Binding-site contacts:
Ligand atom N2 contacts residue VAL32 of chain 1.A at 3.6 Å.
Ligand atom C6 contacts residue VAL7 of chain 1.A at 3.9 Å (hydrophobic).
Ligand atom N5 contacts residue ALA8 of chain 1.A at 3.5 Å (h-bond).
Ligand atom C1 contacts residue ASP28 of chain 1.A at 3.6 Å.
Ligand atom C20 contacts residue LEU29 of chain 1.A at 3.9 Å (hydrophobic).
Ligand atom C15 contacts residue ILE51 of chain 1.A at 3.9 Å (hydrophobic).
Ligand atom N4 contacts residue THR112 of chain 1.A at 3.8 Å.
Ligand atom N7 contacts residue LEU6 of chain 1.A at 2.8 Å (h-bond).
Ligand atom C20 contacts residue ILE51 of chain 1.A at 4.0 Å (hydrophobic).
Ligand atom N4 contacts residue ALA8 of chain 1.A at 3.5 Å (h-bond).
Ligand atom C12 contacts residue LEU21 of chain 1.A at 3.6 Å (hydrophobic).
Ligand atom C11 contacts residue LEU21 of chain 1.A at 3.9 Å (hydrophobic).
Ligand atom N2 contacts residue ASP28 of chain 1.A at 2.7 Å (salt-bridge).
Ligand atom N7 contacts residue VAL7 of chain 1.A at 3.9 Å.
Ligand atom N5 contacts residue PHE93 of chain 1.A at 4.0 Å.
Ligand atom C14 contacts residue GLN20 of chain 1.A at 4.0 Å.
Ligand atom C6 contacts residue LEU6 of chain 1.A at 3.6 Å (hydrophobic).
Ligand atom C3 contacts residue ALA8 of chain 1.A at 3.5 Å (hydrophobic).
Ligand atom N4 contacts residue VAL7 of chain 1.A at 3.5 Å.
Ligand atom C6 contacts residue PHE93 of chain 1.A at 3.5 Å (hydrophobic).
Ligand atom O19 contacts residue ILE51 of chain 1.A at 3.7 Å.
Ligand atom N5 contacts residue VAL7 of chain 1.A at 3.3 Å.
Ligand atom C21 contacts residue PHE93 of chain 1.A at 3.8 Å (hydrophobic).
Ligand atom O13 contacts residue SER50 of chain 1.A at 3.4 Å (h-bond).
Ligand atom C8 contacts residue PHE93 of chain 1.A at 3.8 Å (hydrophobic).
Ligand atom N5 contacts residue LEU6 of chain 1.A at 3.6 Å (h-bond).
Ligand atom N7 contacts residue PHE93 of chain 1.A at 2.9 Å (h-bond).
Ligand atom N2 contacts residue ALA8 of chain 1.A at 3.7 Å.
Ligand atom C15 contacts residue LEU21 of chain 1.A at 3.8 Å (hydrophobic).
Ligand atom C14 contacts residue LEU21 of chain 1.A at 3.8 Å (hydrophobic).
Ligand atom C18 contacts residue ILE51 of chain 1.A at 3.7 Å (hydrophobic).
Ligand atom C9 contacts residue PHE93 of chain 1.A at 3.6 Å (hydrophobic).
Ligand atom N4 contacts residue VAL32 of chain 1.A at 3.5 Å.
Ligand atom N5 contacts residue VAL32 of chain 1.A at 4.0 Å.
Ligand atom O13 contacts residue LEU21 of chain 1.A at 3.6 Å.
Ligand atom C3 contacts residue VAL32 of chain 1.A at 3.5 Å (hydrophobic).
Ligand atom C3 contacts residue VAL7 of chain 1.A at 3.7 Å (hydrophobic).
Ligand atom C3 contacts residue ASP28 of chain 1.A at 3.5 Å.
Ligand atom C14 contacts residue SER50 of chain 1.A at 3.5 Å.
Ligand atom N4 contacts residue ASP28 of chain 1.A at 2.9 Å (salt-bridge).

Sequence of chain 1.A:
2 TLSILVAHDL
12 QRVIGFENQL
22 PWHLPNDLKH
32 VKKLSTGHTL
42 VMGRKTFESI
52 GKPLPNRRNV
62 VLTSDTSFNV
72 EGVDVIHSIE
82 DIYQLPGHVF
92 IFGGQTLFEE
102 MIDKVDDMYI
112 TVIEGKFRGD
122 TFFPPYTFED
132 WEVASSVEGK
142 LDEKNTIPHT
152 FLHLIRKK

The small molecule below binds the protein below.
Small molecule (SMILES): COc1cc(Cc2cnc(N)nc2N)cc(OC)c1OC